Sequence of chain 1.A:
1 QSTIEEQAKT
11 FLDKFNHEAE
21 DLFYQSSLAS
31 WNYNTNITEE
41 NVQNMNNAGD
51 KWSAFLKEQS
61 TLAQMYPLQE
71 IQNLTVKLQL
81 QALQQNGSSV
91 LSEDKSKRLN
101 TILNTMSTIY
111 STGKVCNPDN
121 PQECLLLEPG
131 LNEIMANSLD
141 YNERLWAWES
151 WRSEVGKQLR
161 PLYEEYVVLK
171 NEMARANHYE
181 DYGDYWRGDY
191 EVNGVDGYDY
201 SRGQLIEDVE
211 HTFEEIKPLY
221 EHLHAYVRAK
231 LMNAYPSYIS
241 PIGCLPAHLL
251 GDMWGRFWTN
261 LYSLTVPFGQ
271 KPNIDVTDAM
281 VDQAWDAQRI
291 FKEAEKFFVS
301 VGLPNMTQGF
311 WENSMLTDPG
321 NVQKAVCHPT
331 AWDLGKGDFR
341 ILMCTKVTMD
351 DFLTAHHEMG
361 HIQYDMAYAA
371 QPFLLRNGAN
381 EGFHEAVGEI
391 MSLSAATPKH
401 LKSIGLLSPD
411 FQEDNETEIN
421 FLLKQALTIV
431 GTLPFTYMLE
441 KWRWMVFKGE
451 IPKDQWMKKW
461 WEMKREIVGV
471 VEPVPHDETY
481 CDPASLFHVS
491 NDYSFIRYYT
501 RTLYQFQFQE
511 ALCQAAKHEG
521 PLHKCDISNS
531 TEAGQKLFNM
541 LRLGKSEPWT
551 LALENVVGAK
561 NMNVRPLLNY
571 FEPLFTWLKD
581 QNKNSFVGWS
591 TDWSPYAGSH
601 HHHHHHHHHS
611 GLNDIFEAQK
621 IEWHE

A small-molecule ligand and the protein it binds are described below.
Small molecule (SMILES): CC(=O)N[C@H]1[C@H](O[C@H]2[C@H](O)[C@@H](NC(C)=O)CO[C@@H]2CO)O[C@H](CO)[C@@H](O)[C@@H]1O

Binding-site contacts:
Ligand atom C8 contacts residue ASN529 of chain 1.A at 4.4 Å.
Ligand atom C1 contacts residue ASN529 of chain 1.A at 1.4 Å.
Ligand atom C7 contacts residue SER528 of chain 1.A at 4.2 Å.
Ligand atom C5 contacts residue ASN529 of chain 1.A at 3.6 Å.
Ligand atom O7 contacts residue ASN529 of chain 1.A at 2.9 Å (h-bond).
Ligand atom C4 contacts residue ASN529 of chain 1.A at 4.2 Å.
Ligand atom C3 contacts residue ASN529 of chain 1.A at 3.9 Å.
Ligand atom O5 contacts residue ASN529 of chain 1.A at 2.3 Å (h-bond).
Ligand atom C8 contacts residue SER403 of chain 1.A at 3.6 Å.
Ligand atom C8 contacts residue SER528 of chain 1.A at 3.5 Å.
Ligand atom C8 contacts residue HIS400 of chain 1.A at 4.5 Å.
Ligand atom O7 contacts residue LYS296 of chain 1.A at 3.5 Å (salt-bridge).
Ligand atom N2 contacts residue ASN529 of chain 1.A at 3.0 Å (h-bond).
Ligand atom C8 contacts residue ASP526 of chain 1.A at 3.6 Å.
Ligand atom O3 contacts residue SER403 of chain 1.A at 3.9 Å.
Ligand atom C2 contacts residue ASN529 of chain 1.A at 2.5 Å.
Ligand atom N2 contacts residue SER403 of chain 1.A at 3.9 Å.
Ligand atom C7 contacts residue ASN529 of chain 1.A at 3.2 Å.
Ligand atom C7 contacts residue SER403 of chain 1.A at 4.2 Å.